The small molecule below binds the protein below.
Small molecule (SMILES): Nc1ccc2cc3ccc(N)cc3nc2c1

Binding-site contacts:
Ligand atom C2 contacts residue TRP61 of chain 1.C at 3.4 Å (hydrophobic).
Ligand atom C2 contacts residue TYR93 of chain 1.C at 3.6 Å (hydrophobic).
Ligand atom N15 contacts residue GLU90 of chain 1.C at 4.2 Å.
Ligand atom C3 contacts residue THR89 of chain 1.C at 3.9 Å.
Ligand atom C12 contacts residue TYR93 of chain 1.C at 4.2 Å (hydrophobic).
Ligand atom C3 contacts residue TRP61 of chain 1.C at 3.9 Å (hydrophobic).
Ligand atom N16 contacts residue TYR103 of chain 1.C at 3.1 Å (h-bond).
Ligand atom C11 contacts residue TYR93 of chain 1.C at 3.5 Å (hydrophobic).
Ligand atom N15 contacts residue THR89 of chain 1.C at 2.8 Å (h-bond).
Ligand atom C4 contacts residue TYR93 of chain 1.C at 3.6 Å (hydrophobic).
Ligand atom C9 contacts residue TYR93 of chain 1.C at 3.6 Å (hydrophobic).
Ligand atom N10 contacts residue ILE99 of chain 1.C at 4.5 Å.
Ligand atom C7 contacts residue LEU119 of chain 1.C at 4.4 Å (hydrophobic).
Ligand atom C3 contacts residue TYR93 of chain 1.C at 3.6 Å (hydrophobic).
Ligand atom C9 contacts residue GLU57 of chain 1.C at 3.9 Å.
Ligand atom C6 contacts residue ILE99 of chain 1.C at 4.0 Å (hydrophobic).
Ligand atom C7 contacts residue GLU58 of chain 1.C at 4.0 Å.
Ligand atom C14 contacts residue ILE99 of chain 1.C at 4.1 Å (hydrophobic).
Ligand atom C5 contacts residue ILE99 of chain 1.C at 3.7 Å (hydrophobic).
Ligand atom N16 contacts residue LEU54 of chain 1.C at 4.5 Å.
Ligand atom C1 contacts residue TRP61 of chain 1.C at 3.8 Å (hydrophobic).
Ligand atom C14 contacts residue TYR93 of chain 1.C at 4.2 Å (hydrophobic).
Ligand atom C7 contacts residue LEU54 of chain 1.C at 3.8 Å (hydrophobic).
Ligand atom C1 contacts residue TYR93 of chain 1.C at 3.7 Å (hydrophobic).
Ligand atom N16 contacts residue ILE99 of chain 1.C at 4.2 Å.
Ligand atom C8 contacts residue GLU57 of chain 1.C at 4.2 Å.
Ligand atom N15 contacts residue TRP61 of chain 1.C at 3.9 Å.
Ligand atom C12 contacts residue GLU58 of chain 1.C at 4.1 Å.
Ligand atom N10 contacts residue TYR93 of chain 1.C at 3.7 Å.
Ligand atom N15 contacts residue TYR93 of chain 1.C at 3.8 Å.
Ligand atom C12 contacts residue GLU57 of chain 1.C at 4.4 Å.
Ligand atom C8 contacts residue GLU58 of chain 1.C at 3.6 Å.
Ligand atom C6 contacts residue TYR103 of chain 1.C at 4.3 Å (hydrophobic).
Ligand atom C13 contacts residue TYR93 of chain 1.C at 3.6 Å (hydrophobic).
Ligand atom C8 contacts residue LEU54 of chain 1.C at 3.8 Å (hydrophobic).
Ligand atom C9 contacts residue GLU58 of chain 1.C at 4.3 Å.
Ligand atom C6 contacts residue LEU54 of chain 1.C at 4.4 Å (hydrophobic).

Sequence of chain 1.C:
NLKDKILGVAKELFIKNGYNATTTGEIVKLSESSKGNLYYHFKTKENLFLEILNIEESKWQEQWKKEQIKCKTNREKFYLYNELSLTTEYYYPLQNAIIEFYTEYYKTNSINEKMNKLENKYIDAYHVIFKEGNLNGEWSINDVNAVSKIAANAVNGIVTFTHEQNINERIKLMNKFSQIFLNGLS